Sequence of chain 1.A:
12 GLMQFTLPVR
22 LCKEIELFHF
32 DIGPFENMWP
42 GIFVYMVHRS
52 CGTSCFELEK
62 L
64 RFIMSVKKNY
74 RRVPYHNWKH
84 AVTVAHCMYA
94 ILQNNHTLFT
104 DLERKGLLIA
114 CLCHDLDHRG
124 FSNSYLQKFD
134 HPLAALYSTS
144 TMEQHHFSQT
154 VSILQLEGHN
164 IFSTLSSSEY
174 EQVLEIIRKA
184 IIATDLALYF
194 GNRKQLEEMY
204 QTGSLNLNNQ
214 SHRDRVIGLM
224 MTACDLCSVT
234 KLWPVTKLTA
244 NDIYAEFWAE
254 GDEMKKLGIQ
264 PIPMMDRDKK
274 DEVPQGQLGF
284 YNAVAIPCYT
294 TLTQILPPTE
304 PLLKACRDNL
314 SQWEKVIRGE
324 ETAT

The small molecule below binds the protein below.
Small molecule (SMILES): Cn1ncc(C(N)=O)c1C(=O)Nc1ccc2[nH]c(-c3cccc(Cl)c3)nc2c1

Binding-site contacts:
Ligand atom C18 contacts residue MET267 of chain 1.A at 3.6 Å (hydrophobic).
Ligand atom C28 contacts residue PRO266 of chain 1.A at 3.6 Å (hydrophobic).
Ligand atom CL25 contacts residue LYS272 of chain 1.A at 3.0 Å.
Ligand atom CL25 contacts residue GLU275 of chain 1.A at 3.6 Å.
Ligand atom N15 contacts residue MET267 of chain 1.A at 3.5 Å.
Ligand atom C22 contacts residue PHE283 of chain 1.A at 3.5 Å (hydrophobic).
Ligand atom C21 contacts residue PHE283 of chain 1.A at 3.7 Å (hydrophobic).
Ligand atom CL25 contacts residue VAL276 of chain 1.A at 3.8 Å.
Ligand atom C20 contacts residue GLY279 of chain 1.A at 3.8 Å.
Ligand atom N14 contacts residue TYR247 of chain 1.A at 2.7 Å (h-bond).
Ligand atom N5 contacts residue PHE283 of chain 1.A at 3.7 Å.
Ligand atom C18 contacts residue GLY279 of chain 1.A at 3.4 Å.
Ligand atom C23 contacts residue GLU275 of chain 1.A at 3.8 Å.
Ligand atom C4 contacts residue GLY279 of chain 1.A at 3.7 Å.
Ligand atom C19 contacts residue GLN280 of chain 1.A at 3.5 Å.
Ligand atom N5 contacts residue ILE246 of chain 1.A at 3.5 Å.
Ligand atom C16 contacts residue TYR247 of chain 1.A at 3.5 Å (hydrophobic).
Ligand atom N9 contacts residue ILE246 of chain 1.A at 3.6 Å.
Ligand atom C10 contacts residue ILE246 of chain 1.A at 3.6 Å (hydrophobic).
Ligand atom C4 contacts residue TYR247 of chain 1.A at 3.8 Å (hydrophobic).
Ligand atom C10 contacts residue SER231 of chain 1.A at 3.7 Å.
Ligand atom C20 contacts residue MET267 of chain 1.A at 3.6 Å (hydrophobic).
Ligand atom N9 contacts residue SER231 of chain 1.A at 3.7 Å.
Ligand atom C2 contacts residue PHE283 of chain 1.A at 3.8 Å (hydrophobic).
Ligand atom O3 contacts residue GLN280 of chain 1.A at 3.1 Å (h-bond).
Ligand atom O12 contacts residue PHE283 of chain 1.A at 3.6 Å.
Ligand atom C21 contacts residue MET267 of chain 1.A at 3.4 Å (hydrophobic).
Ligand atom C4 contacts residue MET267 of chain 1.A at 3.3 Å (hydrophobic).
Ligand atom C10 contacts residue VAL232 of chain 1.A at 3.6 Å (hydrophobic).
Ligand atom C26 contacts residue GLY279 of chain 1.A at 3.6 Å.
Ligand atom C17 contacts residue MET267 of chain 1.A at 3.4 Å (hydrophobic).
Ligand atom C7 contacts residue PHE283 of chain 1.A at 3.6 Å (hydrophobic).
Ligand atom N1 contacts residue PHE283 of chain 1.A at 3.5 Å.
Ligand atom C8 contacts residue LEU229 of chain 1.A at 3.6 Å (hydrophobic).
Ligand atom C24 contacts residue PHE283 of chain 1.A at 3.0 Å (hydrophobic).
Ligand atom C19 contacts residue TYR247 of chain 1.A at 3.6 Å (hydrophobic).
Ligand atom C6 contacts residue PHE283 of chain 1.A at 3.6 Å (hydrophobic).
Ligand atom C16 contacts residue MET267 of chain 1.A at 3.8 Å (hydrophobic).
Ligand atom N14 contacts residue MET267 of chain 1.A at 3.6 Å.
Ligand atom C27 contacts residue PRO266 of chain 1.A at 3.8 Å (hydrophobic).